Sequence of chain 25.A:
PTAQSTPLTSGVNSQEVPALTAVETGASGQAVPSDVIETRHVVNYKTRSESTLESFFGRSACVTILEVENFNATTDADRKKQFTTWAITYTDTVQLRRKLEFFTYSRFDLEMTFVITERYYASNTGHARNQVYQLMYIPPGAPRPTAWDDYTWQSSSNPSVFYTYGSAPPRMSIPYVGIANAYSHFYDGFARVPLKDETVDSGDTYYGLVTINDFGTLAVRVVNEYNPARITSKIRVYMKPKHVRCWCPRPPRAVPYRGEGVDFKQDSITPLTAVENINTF

A small-molecule ligand and the protein it binds are described below.
Small molecule (SMILES): CC(=O)N[C@H]1[C@H]([C@H](O)[C@H](O)CO)O[C@@](O)(C(=O)O)C[C@@H]1O

Binding-site contacts:
Ligand atom C5 contacts residue TYR250 of chain 25.A at 4.3 Å (hydrophobic).
Ligand atom C11 contacts residue TYR145 of chain 21.A at 3.7 Å (hydrophobic).
Ligand atom N5 contacts residue TYR250 of chain 25.A at 3.8 Å.
Ligand atom O1B contacts residue PRO252 of chain 25.A at 3.4 Å.
Ligand atom C1 contacts residue PRO252 of chain 25.A at 4.1 Å (hydrophobic).
Ligand atom O10 contacts residue TYR250 of chain 25.A at 2.2 Å (h-bond).
Ligand atom O4 contacts residue ASN251 of chain 25.A at 4.3 Å.
Ligand atom C4 contacts residue PRO252 of chain 25.A at 4.3 Å (hydrophobic).
Ligand atom C1 contacts residue SER147 of chain 21.A at 3.6 Å.
Ligand atom O1B contacts residue SER147 of chain 21.A at 2.7 Å (h-bond).
Ligand atom C8 contacts residue ALA146 of chain 21.A at 4.4 Å (hydrophobic).
Ligand atom C5 contacts residue TYR145 of chain 21.A at 3.3 Å (hydrophobic).
Ligand atom C9 contacts residue ALA146 of chain 21.A at 4.4 Å (hydrophobic).
Ligand atom C4 contacts residue TYR250 of chain 25.A at 4.2 Å (hydrophobic).
Ligand atom C6 contacts residue TYR145 of chain 21.A at 3.4 Å (hydrophobic).
Ligand atom C10 contacts residue TYR250 of chain 25.A at 2.8 Å (hydrophobic).
Ligand atom O1B contacts residue ALA146 of chain 21.A at 4.3 Å.
Ligand atom O4 contacts residue PRO252 of chain 25.A at 4.0 Å.
Ligand atom O1A contacts residue SER147 of chain 21.A at 3.1 Å (h-bond).
Ligand atom O4 contacts residue TYR145 of chain 21.A at 4.2 Å.
Ligand atom O4 contacts residue TYR250 of chain 25.A at 3.0 Å.
Ligand atom C3 contacts residue PRO252 of chain 25.A at 4.4 Å (hydrophobic).
Ligand atom C11 contacts residue ARG143 of chain 21.A at 3.9 Å.
Ligand atom O1A contacts residue ALA146 of chain 21.A at 3.2 Å.
Ligand atom C1 contacts residue ALA146 of chain 21.A at 4.0 Å (hydrophobic).
Ligand atom C10 contacts residue TYR145 of chain 21.A at 3.6 Å (hydrophobic).
Ligand atom O9 contacts residue ALA146 of chain 21.A at 3.3 Å.
Ligand atom O8 contacts residue TYR145 of chain 21.A at 4.2 Å.
Ligand atom C7 contacts residue TYR145 of chain 21.A at 3.9 Å (hydrophobic).
Ligand atom C8 contacts residue TYR145 of chain 21.A at 4.2 Å (hydrophobic).
Ligand atom C4 contacts residue TYR145 of chain 21.A at 3.6 Å (hydrophobic).
Ligand atom O10 contacts residue ASN96 of chain 25.A at 4.2 Å.
Ligand atom N5 contacts residue TYR145 of chain 21.A at 2.6 Å (h-bond).
Ligand atom C11 contacts residue TYR250 of chain 25.A at 3.0 Å (hydrophobic).
Ligand atom C6 contacts residue ALA146 of chain 21.A at 4.3 Å (hydrophobic).

Sequence of chain 21.A:
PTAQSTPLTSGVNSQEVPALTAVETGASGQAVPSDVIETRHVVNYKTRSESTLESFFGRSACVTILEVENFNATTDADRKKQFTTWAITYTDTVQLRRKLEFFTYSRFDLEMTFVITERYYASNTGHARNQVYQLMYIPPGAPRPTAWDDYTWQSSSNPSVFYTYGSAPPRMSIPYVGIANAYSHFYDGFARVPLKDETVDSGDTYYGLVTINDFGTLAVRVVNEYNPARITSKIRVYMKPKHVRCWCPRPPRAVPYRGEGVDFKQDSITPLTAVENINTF